This protein binds this small molecule.
Small molecule (SMILES): CC(=O)N[C@H]1[C@@H](O[P](=O)(O)O[P](=O)(O)OC[C@H]2O[C@@H](n3ccc(=O)[nH]c3=O)[C@H](O)[C@@H]2O)O[C@H](CO)[C@@H](O)[C@@H]1O[C@H](C)C(=O)O

Binding-site contacts:
Ligand atom N3U contacts residue ASP123 of chain 1.K at 3.0 Å (salt-bridge).
Ligand atom C6 contacts residue THR304 of chain 1.K at 3.7 Å.
Ligand atom O1B contacts residue GLY164 of chain 1.K at 2.9 Å (h-bond).
Ligand atom O4 contacts residue ASP305 of chain 1.K at 2.5 Å (salt-bridge).
Ligand atom O4U contacts residue ASP123 of chain 1.K at 3.6 Å.
Ligand atom O3 contacts residue ASN23 of chain 1.K at 3.6 Å.
Ligand atom C5U contacts residue PRO121 of chain 1.K at 3.6 Å (hydrophobic).
Ligand atom O3 contacts residue ASP305 of chain 1.K at 3.5 Å (salt-bridge).
Ligand atom O2U contacts residue ASP123 of chain 1.K at 3.7 Å.
Ligand atom O4U contacts residue VAL122 of chain 1.K at 3.4 Å.
Ligand atom O2U contacts residue PRO121 of chain 1.K at 3.4 Å.
Ligand atom O4U contacts residue PRO121 of chain 1.K at 3.5 Å (h-bond).
Ligand atom C4 contacts residue ASP305 of chain 1.K at 3.5 Å.
Ligand atom C5U contacts residue SER162 of chain 1.K at 3.2 Å.
Ligand atom O2E contacts residue LEU370 of chain 1.K at 3.1 Å.
Ligand atom O2D contacts residue ALA119 of chain 1.K at 2.8 Å (h-bond).
Ligand atom C7 contacts residue ASN23 of chain 1.K at 3.3 Å.
Ligand atom C1E contacts residue LYS22 of chain 1.K at 3.7 Å.
Ligand atom O7 contacts residue ASN23 of chain 1.K at 3.0 Å.
Ligand atom O2D contacts residue ARG120 of chain 1.K at 3.7 Å.
Ligand atom N3U contacts residue PRO121 of chain 1.K at 3.3 Å (h-bond).
Ligand atom O4U contacts residue HIS125 of chain 1.K at 3.5 Å.
Ligand atom C8 contacts residue ASN23 of chain 1.K at 3.4 Å.
Ligand atom PA contacts residue SER162 of chain 1.K at 3.7 Å.
Ligand atom O1E contacts residue ASN23 of chain 1.K at 3.3 Å (h-bond).
Ligand atom C3D contacts residue VAL327 of chain 1.K at 3.7 Å (hydrophobic).
Ligand atom O1A contacts residue SER162 of chain 1.K at 2.7 Å (h-bond).
Ligand atom O1E contacts residue LYS22 of chain 1.K at 2.9 Å (salt-bridge).
Ligand atom O4 contacts residue THR304 of chain 1.K at 3.5 Å.
Ligand atom C2U contacts residue PRO121 of chain 1.K at 3.7 Å (hydrophobic).
Ligand atom O4U contacts residue LEU124 of chain 1.K at 3.1 Å (h-bond).
Ligand atom C3D contacts residue PHE328 of chain 1.K at 3.6 Å (hydrophobic).
Ligand atom O2E contacts residue LYS22 of chain 1.K at 3.7 Å.
Ligand atom O1A contacts residue GLY164 of chain 1.K at 3.6 Å.
Ligand atom C4U contacts residue PRO121 of chain 1.K at 3.1 Å (hydrophobic).
Ligand atom O2B contacts residue ARG120 of chain 1.K at 3.1 Å (salt-bridge).
Ligand atom O3D contacts residue VAL327 of chain 1.K at 2.8 Å (h-bond).
Ligand atom O2A contacts residue VAL163 of chain 1.K at 3.0 Å (h-bond).
Ligand atom C6U contacts residue SER162 of chain 1.K at 3.5 Å.
Ligand atom O2A contacts residue SER162 of chain 1.K at 3.7 Å.

Sequence of chain 1.K:
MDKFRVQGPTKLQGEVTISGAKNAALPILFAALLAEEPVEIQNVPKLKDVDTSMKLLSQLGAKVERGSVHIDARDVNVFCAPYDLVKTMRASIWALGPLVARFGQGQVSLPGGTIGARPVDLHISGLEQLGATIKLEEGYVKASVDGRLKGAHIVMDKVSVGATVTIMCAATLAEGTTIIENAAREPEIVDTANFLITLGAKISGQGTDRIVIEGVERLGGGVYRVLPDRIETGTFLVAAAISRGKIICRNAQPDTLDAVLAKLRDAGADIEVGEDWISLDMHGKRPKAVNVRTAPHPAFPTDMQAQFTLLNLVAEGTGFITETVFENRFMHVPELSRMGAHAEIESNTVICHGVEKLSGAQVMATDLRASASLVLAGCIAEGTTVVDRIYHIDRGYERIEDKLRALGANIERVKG